A protein and the small-molecule ligand that binds it are described below.
Small molecule (SMILES): CC(=O)N[C@@H]1[C@@H](O)[C@H](O)[C@@H](CO)O[C@H]1O

Binding-site contacts:
Ligand atom C4 contacts residue ASN236 of chain 1.C at 3.3 Å.
Ligand atom C3 contacts residue ASN165 of chain 1.C at 3.9 Å.
Ligand atom C7 contacts residue ASN165 of chain 1.C at 3.5 Å.
Ligand atom O5 contacts residue ASN165 of chain 1.C at 2.3 Å (h-bond).
Ligand atom C6 contacts residue ASN236 of chain 1.C at 3.6 Å.
Ligand atom N2 contacts residue ASN236 of chain 1.C at 4.0 Å.
Ligand atom C5 contacts residue ASN236 of chain 1.C at 3.8 Å.
Ligand atom O7 contacts residue ASN165 of chain 1.C at 3.3 Å (h-bond).
Ligand atom N2 contacts residue ASN165 of chain 1.C at 3.3 Å (h-bond).
Ligand atom C1 contacts residue ASN236 of chain 1.C at 4.2 Å.
Ligand atom C2 contacts residue ASN165 of chain 1.C at 2.8 Å.
Ligand atom C3 contacts residue ASN236 of chain 1.C at 3.3 Å.
Ligand atom O4 contacts residue ASN236 of chain 1.C at 4.1 Å.
Ligand atom C2 contacts residue ASN236 of chain 1.C at 3.2 Å.
Ligand atom O6 contacts residue ASN236 of chain 1.C at 4.5 Å.
Ligand atom C8 contacts residue THR167 of chain 1.C at 4.4 Å.
Ligand atom O5 contacts residue ASN236 of chain 1.C at 3.5 Å (h-bond).
Ligand atom O3 contacts residue ASN236 of chain 1.C at 3.0 Å (h-bond).
Ligand atom N2 contacts residue THR167 of chain 1.C at 4.5 Å.
Ligand atom C5 contacts residue ASN165 of chain 1.C at 3.5 Å.
Ligand atom C4 contacts residue ASN165 of chain 1.C at 4.3 Å.
Ligand atom C1 contacts residue ASN165 of chain 1.C at 1.4 Å.

Sequence of chain 1.C:
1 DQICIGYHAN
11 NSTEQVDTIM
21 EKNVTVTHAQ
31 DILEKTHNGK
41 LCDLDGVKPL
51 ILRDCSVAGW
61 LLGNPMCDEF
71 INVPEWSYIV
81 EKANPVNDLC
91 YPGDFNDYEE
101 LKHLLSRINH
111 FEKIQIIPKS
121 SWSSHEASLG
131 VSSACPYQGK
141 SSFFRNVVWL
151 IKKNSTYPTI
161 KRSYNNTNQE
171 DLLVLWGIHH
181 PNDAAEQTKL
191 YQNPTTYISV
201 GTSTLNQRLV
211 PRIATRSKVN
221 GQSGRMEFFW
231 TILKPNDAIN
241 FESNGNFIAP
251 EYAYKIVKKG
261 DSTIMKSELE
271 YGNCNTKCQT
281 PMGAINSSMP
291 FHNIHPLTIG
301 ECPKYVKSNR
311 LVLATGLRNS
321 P